Binding-site contacts:
Ligand atom C3 contacts residue MET175 of chain 1.A at 4.1 Å (hydrophobic).
Ligand atom C31 contacts residue CLA1 of chain 1.G at 3.9 Å.
Ligand atom C5 contacts residue MET175 of chain 1.A at 3.8 Å (hydrophobic).
Ligand atom O1 contacts residue PHE24 of chain 1.A at 2.9 Å.
Ligand atom O1 contacts residue PRO26 of chain 1.A at 4.0 Å.
Ligand atom C36 contacts residue PHE72 of chain 1.A at 3.9 Å (hydrophobic).
Ligand atom C15 contacts residue PHE24 of chain 1.A at 3.9 Å (hydrophobic).
Ligand atom C6 contacts residue CLA1 of chain 1.F at 3.6 Å.
Ligand atom C31 contacts residue PHE72 of chain 1.A at 4.0 Å (hydrophobic).
Ligand atom C35 contacts residue PHE72 of chain 1.A at 3.5 Å (hydrophobic).
Ligand atom C8 contacts residue CLA1 of chain 1.F at 3.5 Å.
Ligand atom O2 contacts residue ILE27 of chain 1.A at 2.9 Å (h-bond).
Ligand atom C7 contacts residue MET175 of chain 1.A at 3.1 Å (hydrophobic).
Ligand atom C1 contacts residue CLA1 of chain 1.F at 3.9 Å.
Ligand atom C6 contacts residue MET175 of chain 1.A at 3.9 Å (hydrophobic).
Ligand atom C30 contacts residue PHE72 of chain 1.A at 4.2 Å (hydrophobic).
Ligand atom C34 contacts residue PRO98 of chain 1.A at 4.0 Å (hydrophobic).
Ligand atom C5 contacts residue CLA1 of chain 1.F at 3.1 Å.
Ligand atom C37 contacts residue CLA1 of chain 1.G at 2.3 Å.
Ligand atom C3 contacts residue CLA1 of chain 1.F at 3.5 Å.
Ligand atom C35 contacts residue CLA1 of chain 1.G at 4.1 Å.
Ligand atom C33 contacts residue ILE102 of chain 1.A at 4.2 Å (hydrophobic).
Ligand atom C18 contacts residue ILE27 of chain 1.A at 4.0 Å (hydrophobic).
Ligand atom C34 contacts residue PHE72 of chain 1.A at 3.9 Å (hydrophobic).
Ligand atom C25 contacts residue CLA1 of chain 1.F at 3.9 Å.
Ligand atom C35 contacts residue GLY71 of chain 1.A at 3.8 Å.
Ligand atom O4 contacts residue PRO98 of chain 1.A at 3.4 Å (h-bond).
Ligand atom O2 contacts residue PRO26 of chain 1.A at 3.8 Å.
Ligand atom C33 contacts residue CLA1 of chain 1.G at 3.7 Å.
Ligand atom O4 contacts residue CLA1 of chain 1.G at 3.7 Å.
Ligand atom C41 contacts residue PHE72 of chain 1.A at 3.9 Å (hydrophobic).
Ligand atom C4 contacts residue CLA1 of chain 1.F at 3.4 Å.
Ligand atom C24 contacts residue ALA178 of chain 1.A at 4.2 Å (hydrophobic).
Ligand atom C18 contacts residue PRO26 of chain 1.A at 3.7 Å (hydrophobic).
Ligand atom C contacts residue CLA1 of chain 1.F at 3.0 Å.
Ligand atom C4 contacts residue MET175 of chain 1.A at 3.7 Å (hydrophobic).
Ligand atom C26 contacts residue ALA68 of chain 1.A at 4.1 Å (hydrophobic).
Ligand atom C23 contacts residue PHE24 of chain 1.A at 3.8 Å (hydrophobic).
Ligand atom O2 contacts residue GLY28 of chain 1.A at 3.2 Å (h-bond).
Ligand atom C36 contacts residue CLA1 of chain 1.G at 3.4 Å.

Sequence of chain 1.A:
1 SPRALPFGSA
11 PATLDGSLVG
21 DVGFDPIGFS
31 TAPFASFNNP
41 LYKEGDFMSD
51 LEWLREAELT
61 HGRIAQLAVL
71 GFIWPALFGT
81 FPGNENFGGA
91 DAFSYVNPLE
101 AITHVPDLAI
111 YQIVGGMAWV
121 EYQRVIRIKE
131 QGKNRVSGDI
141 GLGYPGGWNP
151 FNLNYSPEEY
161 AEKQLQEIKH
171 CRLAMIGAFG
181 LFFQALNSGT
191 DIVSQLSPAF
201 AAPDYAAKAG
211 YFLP

This protein binds this small molecule.
Small molecule (SMILES): CC1=C(C#C/C(C)=C/C=C/C(C)=C/C=C/C=C(C)/C=C/C=C(C)/C=C\[C@@]23O[C@]2(C)C[C@@H](O)CC3(C)C)C(C)(C)C[C@H](O)C1